Binding-site contacts:
Ligand atom C3 contacts residue ASN279 of chain 3.A at 3.8 Å.
Ligand atom C8 contacts residue SER39 of chain 3.A at 3.5 Å.
Ligand atom N2 contacts residue ASN279 of chain 3.A at 3.0 Å (h-bond).
Ligand atom C5 contacts residue ASN279 of chain 3.A at 3.7 Å.
Ligand atom O5 contacts residue ASN279 of chain 3.A at 2.4 Å (h-bond).
Ligand atom C7 contacts residue ASN279 of chain 3.A at 3.3 Å.
Ligand atom O5 contacts residue ASN292 of chain 3.A at 3.7 Å.
Ligand atom O7 contacts residue ASN279 of chain 3.A at 3.1 Å (h-bond).
Ligand atom C8 contacts residue VAL291 of chain 3.A at 4.2 Å (hydrophobic).
Ligand atom C8 contacts residue GLU69 of chain 3.B at 3.5 Å.
Ligand atom O6 contacts residue GLU69 of chain 3.B at 3.7 Å.
Ligand atom C5 contacts residue ASN292 of chain 3.A at 4.0 Å.
Ligand atom C1 contacts residue ASN292 of chain 3.A at 3.9 Å.
Ligand atom C3 contacts residue VAL291 of chain 3.A at 4.1 Å (hydrophobic).
Ligand atom C2 contacts residue ASN279 of chain 3.A at 2.4 Å.
Ligand atom N2 contacts residue VAL291 of chain 3.A at 3.5 Å (h-bond).
Ligand atom C4 contacts residue ASN279 of chain 3.A at 4.2 Å.
Ligand atom C2 contacts residue VAL291 of chain 3.A at 3.9 Å (hydrophobic).
Ligand atom C1 contacts residue VAL291 of chain 3.A at 3.5 Å (hydrophobic).
Ligand atom C7 contacts residue VAL291 of chain 3.A at 4.4 Å (hydrophobic).
Ligand atom C1 contacts residue ASN279 of chain 3.A at 1.4 Å.

Sequence of chain 3.A:
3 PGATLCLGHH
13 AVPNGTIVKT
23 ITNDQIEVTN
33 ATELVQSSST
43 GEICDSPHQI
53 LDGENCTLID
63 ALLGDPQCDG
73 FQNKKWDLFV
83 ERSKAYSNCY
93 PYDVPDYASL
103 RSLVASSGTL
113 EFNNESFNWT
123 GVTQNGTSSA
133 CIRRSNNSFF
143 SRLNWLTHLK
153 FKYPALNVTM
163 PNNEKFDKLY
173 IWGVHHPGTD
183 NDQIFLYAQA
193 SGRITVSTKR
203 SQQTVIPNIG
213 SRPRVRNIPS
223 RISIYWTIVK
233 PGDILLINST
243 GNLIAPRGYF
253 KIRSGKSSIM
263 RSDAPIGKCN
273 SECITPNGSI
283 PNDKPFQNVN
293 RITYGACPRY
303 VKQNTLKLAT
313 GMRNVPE

This protein binds this small molecule.
Small molecule (SMILES): CC(=O)N[C@H]1[C@H](O[C@H]2[C@H](O)[C@@H](NC(C)=O)CO[C@@H]2CO)O[C@H](CO)[C@@H](O)[C@@H]1O

Sequence of chain 3.B:
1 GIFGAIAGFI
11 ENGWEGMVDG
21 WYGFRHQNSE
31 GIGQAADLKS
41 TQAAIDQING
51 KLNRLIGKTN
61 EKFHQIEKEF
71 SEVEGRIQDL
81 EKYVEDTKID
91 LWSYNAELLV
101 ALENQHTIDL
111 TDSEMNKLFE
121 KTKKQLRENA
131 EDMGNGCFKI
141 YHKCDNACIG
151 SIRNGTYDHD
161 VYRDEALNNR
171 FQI